Sequence of chain 1.E:
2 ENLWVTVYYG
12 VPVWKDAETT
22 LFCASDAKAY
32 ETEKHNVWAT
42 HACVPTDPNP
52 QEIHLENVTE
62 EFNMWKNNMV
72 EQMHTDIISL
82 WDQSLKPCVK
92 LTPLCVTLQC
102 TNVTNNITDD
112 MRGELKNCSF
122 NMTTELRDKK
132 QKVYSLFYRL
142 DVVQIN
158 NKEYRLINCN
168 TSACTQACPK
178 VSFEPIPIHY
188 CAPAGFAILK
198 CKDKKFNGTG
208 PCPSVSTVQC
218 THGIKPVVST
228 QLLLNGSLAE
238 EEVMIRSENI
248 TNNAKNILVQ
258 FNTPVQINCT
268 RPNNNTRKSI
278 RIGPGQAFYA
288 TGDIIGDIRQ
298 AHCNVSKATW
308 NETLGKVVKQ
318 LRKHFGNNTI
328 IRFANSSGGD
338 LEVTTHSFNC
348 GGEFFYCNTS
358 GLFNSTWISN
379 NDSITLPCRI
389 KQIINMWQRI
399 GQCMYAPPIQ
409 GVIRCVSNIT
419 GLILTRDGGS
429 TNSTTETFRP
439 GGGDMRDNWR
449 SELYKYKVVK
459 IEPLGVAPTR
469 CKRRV

This protein binds this small molecule.
Small molecule (SMILES): CC(=O)N[C@H]1[C@H](O[C@H]2[C@H](O)[C@@H](NC(C)=O)CO[C@@H]2CO)O[C@H](CO)[C@@H](O)[C@@H]1O

Binding-site contacts:
Ligand atom O6 contacts residue GLY114 of chain 1.E at 4.2 Å.
Ligand atom O5 contacts residue GLY114 of chain 1.E at 4.4 Å.
Ligand atom N2 contacts residue ASN103 of chain 1.E at 2.9 Å (h-bond).
Ligand atom C6 contacts residue LYS117 of chain 1.E at 4.2 Å.
Ligand atom O5 contacts residue LYS117 of chain 1.E at 4.0 Å.
Ligand atom C7 contacts residue ASN103 of chain 1.E at 3.0 Å.
Ligand atom O6 contacts residue ARG140 of chain 1.E at 4.3 Å.
Ligand atom O7 contacts residue ASN103 of chain 1.E at 2.8 Å (h-bond).
Ligand atom C3 contacts residue ASN103 of chain 1.E at 3.8 Å.
Ligand atom C5 contacts residue ASN103 of chain 1.E at 3.7 Å.
Ligand atom C2 contacts residue ASN103 of chain 1.E at 2.4 Å.
Ligand atom C8 contacts residue ASN103 of chain 1.E at 4.3 Å.
Ligand atom C1 contacts residue ASN103 of chain 1.E at 1.4 Å.
Ligand atom C4 contacts residue ASN103 of chain 1.E at 4.2 Å.
Ligand atom O5 contacts residue ASN103 of chain 1.E at 2.4 Å (h-bond).